This small molecule binds to this protein.
Small molecule (SMILES): OC[C@H]1O[C@H](O[C@H]2[C@H](O)[C@@H](O)[C@@H](O)O[C@@H]2CO)[C@H](O)[C@@H](O)[C@@H]1O

Sequence of chain 1.F:
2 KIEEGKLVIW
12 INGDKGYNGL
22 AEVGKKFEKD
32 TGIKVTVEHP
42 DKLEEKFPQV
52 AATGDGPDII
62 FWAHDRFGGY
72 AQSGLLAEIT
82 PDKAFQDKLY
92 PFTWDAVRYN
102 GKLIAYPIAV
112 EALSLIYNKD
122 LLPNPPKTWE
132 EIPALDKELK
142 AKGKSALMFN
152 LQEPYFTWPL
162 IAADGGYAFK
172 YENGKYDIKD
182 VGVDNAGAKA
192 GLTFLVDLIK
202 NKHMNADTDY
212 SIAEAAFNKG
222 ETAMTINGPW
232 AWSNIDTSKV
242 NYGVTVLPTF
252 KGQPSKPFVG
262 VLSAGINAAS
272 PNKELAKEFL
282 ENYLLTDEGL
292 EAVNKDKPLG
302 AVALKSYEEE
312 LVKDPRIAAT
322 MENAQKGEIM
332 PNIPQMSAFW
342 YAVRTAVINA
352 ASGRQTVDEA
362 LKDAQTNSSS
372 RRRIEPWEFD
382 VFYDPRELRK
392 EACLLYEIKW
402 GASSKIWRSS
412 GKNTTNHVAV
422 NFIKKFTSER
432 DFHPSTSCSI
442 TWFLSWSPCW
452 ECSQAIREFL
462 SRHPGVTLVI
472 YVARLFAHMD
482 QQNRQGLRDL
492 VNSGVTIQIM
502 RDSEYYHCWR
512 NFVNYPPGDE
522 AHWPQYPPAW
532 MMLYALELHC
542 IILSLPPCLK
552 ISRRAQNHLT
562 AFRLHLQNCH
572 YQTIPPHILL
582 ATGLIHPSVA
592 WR

Binding-site contacts:
Ligand atom C4 contacts residue ARG67 of chain 1.F at 3.9 Å.
Ligand atom O2 contacts residue TRP63 of chain 1.F at 4.0 Å.
Ligand atom C5 contacts residue GLU154 of chain 1.F at 3.7 Å.
Ligand atom O5 contacts residue ASN13 of chain 1.F at 4.2 Å.
Ligand atom C6 contacts residue ARG345 of chain 1.F at 3.5 Å.
Ligand atom O3 contacts residue TYR156 of chain 1.F at 3.0 Å.
Ligand atom C6 contacts residue GLU154 of chain 1.F at 3.1 Å.
Ligand atom O4 contacts residue ARG345 of chain 1.F at 3.2 Å (salt-bridge).
Ligand atom O6 contacts residue TYR156 of chain 1.F at 3.9 Å.
Ligand atom C6 contacts residue PRO155 of chain 1.F at 4.0 Å (hydrophobic).
Ligand atom C4 contacts residue TRP341 of chain 1.F at 4.0 Å (hydrophobic).
Ligand atom O6 contacts residue PHE157 of chain 1.F at 3.7 Å.
Ligand atom O2 contacts residue ASP66 of chain 1.F at 2.7 Å (salt-bridge).
Ligand atom C3 contacts residue ARG67 of chain 1.F at 4.0 Å.
Ligand atom O1 contacts residue GLU112 of chain 1.F at 3.6 Å.
Ligand atom O3 contacts residue TRP341 of chain 1.F at 3.6 Å.
Ligand atom O5 contacts residue ASP15 of chain 1.F at 4.1 Å.
Ligand atom O1 contacts residue ASN13 of chain 1.F at 4.2 Å.
Ligand atom C3 contacts residue TYR156 of chain 1.F at 3.6 Å (hydrophobic).
Ligand atom C3 contacts residue TRP63 of chain 1.F at 4.1 Å (hydrophobic).
Ligand atom O3 contacts residue ASP66 of chain 1.F at 2.2 Å (salt-bridge).
Ligand atom C2 contacts residue GLU112 of chain 1.F at 3.2 Å.
Ligand atom C1 contacts residue GLU112 of chain 1.F at 3.7 Å.
Ligand atom C1 contacts residue LYS16 of chain 1.F at 3.4 Å.
Ligand atom O4 contacts residue ARG67 of chain 1.F at 2.6 Å (salt-bridge).
Ligand atom C4 contacts residue TYR156 of chain 1.F at 4.2 Å (hydrophobic).
Ligand atom O3 contacts residue TRP231 of chain 1.F at 3.8 Å.
Ligand atom C5 contacts residue ARG345 of chain 1.F at 3.3 Å.
Ligand atom C4 contacts residue ARG345 of chain 1.F at 3.7 Å.
Ligand atom C1 contacts residue TRP231 of chain 1.F at 4.2 Å (hydrophobic).
Ligand atom O2 contacts residue GLU112 of chain 1.F at 3.3 Å (salt-bridge).
Ligand atom C3 contacts residue ASP66 of chain 1.F at 3.2 Å.
Ligand atom O1 contacts residue LYS16 of chain 1.F at 2.5 Å (salt-bridge).
Ligand atom O6 contacts residue PRO155 of chain 1.F at 3.9 Å.
Ligand atom O3 contacts residue ARG67 of chain 1.F at 3.7 Å.
Ligand atom O5 contacts residue LYS16 of chain 1.F at 4.2 Å.
Ligand atom C2 contacts residue ASP66 of chain 1.F at 3.2 Å.
Ligand atom O5 contacts residue GLU154 of chain 1.F at 4.2 Å.
Ligand atom O2 contacts residue ALA64 of chain 1.F at 3.6 Å.
Ligand atom O6 contacts residue TRP341 of chain 1.F at 3.2 Å.